Binding-site contacts:
Ligand atom O5 contacts residue ASN35 of chain 1.A at 2.4 Å (h-bond).
Ligand atom C4 contacts residue ASN35 of chain 1.A at 4.2 Å.
Ligand atom C5 contacts residue ASN35 of chain 1.A at 3.7 Å.
Ligand atom O5 contacts residue ASN40 of chain 1.A at 3.5 Å (h-bond).
Ligand atom C6 contacts residue ASN40 of chain 1.A at 4.4 Å.
Ligand atom C1 contacts residue ASN35 of chain 1.A at 1.4 Å.
Ligand atom O6 contacts residue GLU39 of chain 1.A at 3.6 Å.
Ligand atom O5 contacts residue THR37 of chain 1.A at 3.9 Å.
Ligand atom C3 contacts residue ASN35 of chain 1.A at 3.8 Å.
Ligand atom C7 contacts residue ASN35 of chain 1.A at 3.6 Å.
Ligand atom O7 contacts residue ASN35 of chain 1.A at 3.9 Å.
Ligand atom C6 contacts residue THR37 of chain 1.A at 3.9 Å.
Ligand atom C1 contacts residue ASN40 of chain 1.A at 4.0 Å.
Ligand atom O6 contacts residue THR37 of chain 1.A at 2.6 Å (h-bond).
Ligand atom C8 contacts residue GLN322 of chain 1.A at 3.4 Å.
Ligand atom C1 contacts residue THR37 of chain 1.A at 4.3 Å.
Ligand atom C2 contacts residue ASN35 of chain 1.A at 2.4 Å.
Ligand atom C5 contacts residue THR37 of chain 1.A at 4.3 Å.
Ligand atom O6 contacts residue ASN40 of chain 1.A at 3.8 Å.
Ligand atom C6 contacts residue GLU39 of chain 1.A at 3.6 Å.
Ligand atom N2 contacts residue ASN35 of chain 1.A at 2.9 Å (h-bond).

A protein and the small-molecule ligand that binds it are described below.
Small molecule (SMILES): CC(=O)N[C@@H]1[C@@H](O)[C@H](O)[C@@H](CO)O[C@H]1O

Sequence of chain 1.A:
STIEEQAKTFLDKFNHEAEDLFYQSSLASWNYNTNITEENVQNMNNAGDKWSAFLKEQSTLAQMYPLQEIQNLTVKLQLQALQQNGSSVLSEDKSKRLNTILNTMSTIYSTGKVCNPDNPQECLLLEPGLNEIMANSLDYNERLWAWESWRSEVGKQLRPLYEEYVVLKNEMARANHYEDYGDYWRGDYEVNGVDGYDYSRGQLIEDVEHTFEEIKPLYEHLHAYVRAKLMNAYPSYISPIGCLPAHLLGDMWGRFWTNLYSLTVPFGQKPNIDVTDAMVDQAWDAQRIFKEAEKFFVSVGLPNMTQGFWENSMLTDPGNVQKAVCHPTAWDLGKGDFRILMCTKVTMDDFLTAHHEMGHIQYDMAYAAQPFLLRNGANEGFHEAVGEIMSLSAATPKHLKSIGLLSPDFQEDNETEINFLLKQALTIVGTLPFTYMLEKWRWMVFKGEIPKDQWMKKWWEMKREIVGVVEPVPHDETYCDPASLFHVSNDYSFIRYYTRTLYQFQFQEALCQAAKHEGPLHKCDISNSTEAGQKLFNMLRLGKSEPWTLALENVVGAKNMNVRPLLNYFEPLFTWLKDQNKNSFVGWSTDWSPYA